This small molecule binds to this protein.
Small molecule (SMILES): O=C(O)c1ccc(-c2ccccc2Cl)o1

Binding-site contacts:
Ligand atom CD contacts residue MET171 of chain 1.A at 4.4 Å (hydrophobic).
Ligand atom CL2 contacts residue ARG167 of chain 1.A at 4.3 Å.
Ligand atom C3 contacts residue ALA148 of chain 1.A at 4.0 Å (hydrophobic).
Ligand atom CB contacts residue ARG167 of chain 1.A at 3.6 Å.
Ligand atom C4 contacts residue LEU64 of chain 1.A at 4.5 Å (hydrophobic).
Ligand atom C5 contacts residue ASN147 of chain 1.A at 3.5 Å.
Ligand atom C1 contacts residue PHE271 of chain 1.A at 4.1 Å (hydrophobic).
Ligand atom C3 contacts residue LEU64 of chain 1.A at 4.2 Å (hydrophobic).
Ligand atom C contacts residue ARG167 of chain 1.A at 4.4 Å.
Ligand atom C4 contacts residue PHE271 of chain 1.A at 4.3 Å (hydrophobic).
Ligand atom CA contacts residue ARG167 of chain 1.A at 3.8 Å.
Ligand atom OB contacts residue ARG167 of chain 1.A at 4.3 Å.
Ligand atom CL2 contacts residue MET171 of chain 1.A at 3.3 Å.
Ligand atom CL2 contacts residue PHE271 of chain 1.A at 3.9 Å.
Ligand atom C6 contacts residue HIS273 of chain 1.A at 3.3 Å.
Ligand atom CL2 contacts residue HIS273 of chain 1.A at 3.8 Å.
Ligand atom OA contacts residue ARG167 of chain 1.A at 4.1 Å.
Ligand atom C4 contacts residue THR146 of chain 1.A at 3.7 Å.
Ligand atom C3 contacts residue GLU272 of chain 1.A at 4.4 Å.
Ligand atom C2 contacts residue PHE271 of chain 1.A at 4.5 Å (hydrophobic).
Ligand atom CG contacts residue MET171 of chain 1.A at 3.4 Å (hydrophobic).
Ligand atom CL2 contacts residue THR170 of chain 1.A at 3.6 Å.
Ligand atom C4 contacts residue ASN147 of chain 1.A at 2.9 Å.
Ligand atom C6 contacts residue PHE271 of chain 1.A at 3.8 Å (hydrophobic).
Ligand atom C5 contacts residue PHE271 of chain 1.A at 3.9 Å (hydrophobic).
Ligand atom C5 contacts residue HIS273 of chain 1.A at 3.3 Å.
Ligand atom C4 contacts residue ALA148 of chain 1.A at 4.2 Å (hydrophobic).
Ligand atom C3 contacts residue ASN147 of chain 1.A at 3.8 Å.
Ligand atom C3 contacts residue HIS273 of chain 1.A at 3.7 Å.
Ligand atom C5 contacts residue GLU272 of chain 1.A at 3.4 Å.
Ligand atom C3 contacts residue THR146 of chain 1.A at 4.2 Å.
Ligand atom C2 contacts residue HIS273 of chain 1.A at 3.7 Å.
Ligand atom C6 contacts residue MET171 of chain 1.A at 4.5 Å (hydrophobic).
Ligand atom C4 contacts residue HIS273 of chain 1.A at 3.6 Å.
Ligand atom C1 contacts residue HIS273 of chain 1.A at 3.6 Å.
Ligand atom CB contacts residue MET171 of chain 1.A at 3.9 Å (hydrophobic).
Ligand atom CD contacts residue ARG167 of chain 1.A at 4.1 Å.
Ligand atom C4 contacts residue GLU272 of chain 1.A at 3.2 Å.
Ligand atom CD contacts residue HIS273 of chain 1.A at 4.4 Å.
Ligand atom CG contacts residue ARG167 of chain 1.A at 3.6 Å.

Sequence of chain 1.A:
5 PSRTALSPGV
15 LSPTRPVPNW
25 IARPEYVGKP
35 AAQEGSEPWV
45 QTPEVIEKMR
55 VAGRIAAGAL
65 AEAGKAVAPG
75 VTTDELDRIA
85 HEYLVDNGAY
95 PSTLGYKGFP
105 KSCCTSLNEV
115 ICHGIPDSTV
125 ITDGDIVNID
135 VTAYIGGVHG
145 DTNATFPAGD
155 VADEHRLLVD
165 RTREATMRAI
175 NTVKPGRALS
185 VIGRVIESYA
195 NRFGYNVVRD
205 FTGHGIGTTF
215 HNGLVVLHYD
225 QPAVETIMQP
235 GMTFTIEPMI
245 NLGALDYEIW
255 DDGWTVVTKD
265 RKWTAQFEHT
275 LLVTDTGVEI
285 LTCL